Sequence of chain 1.D:
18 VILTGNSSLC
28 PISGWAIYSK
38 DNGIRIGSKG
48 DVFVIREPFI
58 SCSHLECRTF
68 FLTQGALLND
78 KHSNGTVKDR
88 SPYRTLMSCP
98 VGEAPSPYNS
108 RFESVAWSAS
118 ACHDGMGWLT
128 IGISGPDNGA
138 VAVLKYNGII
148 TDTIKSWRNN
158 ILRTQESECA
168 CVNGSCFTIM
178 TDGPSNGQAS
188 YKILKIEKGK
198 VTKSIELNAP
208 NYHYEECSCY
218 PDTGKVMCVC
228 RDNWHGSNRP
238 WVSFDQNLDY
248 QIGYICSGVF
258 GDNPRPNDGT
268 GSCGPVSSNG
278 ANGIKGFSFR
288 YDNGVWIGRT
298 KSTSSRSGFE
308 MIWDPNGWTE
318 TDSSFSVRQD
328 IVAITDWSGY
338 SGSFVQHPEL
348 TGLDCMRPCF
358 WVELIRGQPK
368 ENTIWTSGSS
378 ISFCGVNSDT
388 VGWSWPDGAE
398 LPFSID

A small-molecule ligand and the protein it binds are described below.
Small molecule (SMILES): CC(=O)N[C@H]1CO[C@H](CO[C@@H]2O[C@@H](C)[C@@H](O)[C@@H](O)[C@@H]2O)[C@@H](O)[C@@H]1O

Binding-site contacts:
Ligand atom C8 contacts residue ASN170 of chain 1.D at 3.7 Å.
Ligand atom C2 contacts residue ASN170 of chain 1.D at 2.4 Å.
Ligand atom C7 contacts residue ASN170 of chain 1.D at 3.5 Å.
Ligand atom C5 contacts residue ASN170 of chain 1.D at 3.7 Å.
Ligand atom O4 contacts residue LYS192 of chain 1.D at 3.8 Å.
Ligand atom C4 contacts residue ASN170 of chain 1.D at 4.2 Å.
Ligand atom C3 contacts residue GLU194 of chain 1.D at 3.2 Å.
Ligand atom C5 contacts residue GLU194 of chain 1.D at 4.3 Å.
Ligand atom C1 contacts residue ASN170 of chain 1.D at 1.4 Å.
Ligand atom O5 contacts residue ASN170 of chain 1.D at 2.3 Å (h-bond).
Ligand atom O4 contacts residue GLU194 of chain 1.D at 3.5 Å (salt-bridge).
Ligand atom O3 contacts residue GLU194 of chain 1.D at 3.2 Å (salt-bridge).
Ligand atom N2 contacts residue ASN170 of chain 1.D at 2.9 Å (h-bond).
Ligand atom C3 contacts residue ASN170 of chain 1.D at 3.8 Å.
Ligand atom O3 contacts residue ASN170 of chain 1.D at 3.8 Å.
Ligand atom C4 contacts residue GLU194 of chain 1.D at 3.2 Å.
Ligand atom O3 contacts residue GLY171 of chain 1.D at 4.1 Å.
Ligand atom O4 contacts residue SER172 of chain 1.D at 4.0 Å.
Ligand atom O7 contacts residue ASN170 of chain 1.D at 4.4 Å.
Ligand atom O3 contacts residue SER172 of chain 1.D at 3.4 Å (h-bond).